This small molecule binds to this protein.
Small molecule (SMILES): CC1O[Ru]23OC(C)O[Ru]2(O1)N(c1ccc(F)cc1)CN3c1ccc(F)cc1

Binding-site contacts:
Ligand atom O2 contacts residue ASP101 of chain 1.A at 4.4 Å.
Ligand atom RU2 contacts residue TZ61 of chain 1.I at 3.5 Å.
Ligand atom C17 contacts residue ASP101 of chain 1.A at 2.7 Å.
Ligand atom O2 contacts residue TZ61 of chain 1.I at 2.0 Å (h-bond).
Ligand atom C16 contacts residue GLY102 of chain 1.A at 4.3 Å.
Ligand atom C15 contacts residue TZ61 of chain 1.I at 1.7 Å.
Ligand atom O4 contacts residue TZ61 of chain 1.I at 3.1 Å (h-bond).
Ligand atom C17 contacts residue ASN103 of chain 1.A at 4.0 Å.
Ligand atom C15 contacts residue ASP101 of chain 1.A at 3.6 Å.
Ligand atom C14 contacts residue ASP101 of chain 1.A at 4.2 Å.
Ligand atom C16 contacts residue TZ61 of chain 1.I at 3.7 Å.
Ligand atom C16 contacts residue ASP101 of chain 1.A at 4.2 Å.
Ligand atom C14 contacts residue GLY102 of chain 1.A at 4.0 Å.
Ligand atom O3 contacts residue GLY102 of chain 1.A at 4.0 Å.
Ligand atom C15 contacts residue ASN103 of chain 1.A at 3.9 Å.
Ligand atom C17 contacts residue TZ61 of chain 1.I at 1.0 Å.
Ligand atom RU1 contacts residue TZ61 of chain 1.I at 4.4 Å.
Ligand atom O3 contacts residue TZ61 of chain 1.I at 4.3 Å.
Ligand atom O1 contacts residue ASP101 of chain 1.A at 4.0 Å.
Ligand atom O1 contacts residue ASN103 of chain 1.A at 3.2 Å (h-bond).
Ligand atom O1 contacts residue TZ61 of chain 1.I at 2.4 Å (h-bond).
Ligand atom C14 contacts residue TZ61 of chain 1.I at 4.5 Å.
Ligand atom RU1 contacts residue ASN103 of chain 1.A at 4.3 Å.

Sequence of chain 1.A:
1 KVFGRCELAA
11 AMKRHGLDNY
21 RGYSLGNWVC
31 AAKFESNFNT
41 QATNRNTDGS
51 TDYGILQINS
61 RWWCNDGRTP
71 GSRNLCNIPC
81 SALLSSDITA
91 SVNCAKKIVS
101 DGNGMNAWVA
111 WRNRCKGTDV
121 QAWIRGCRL